Binding-site contacts:
Ligand atom N contacts residue LYS66 of chain 1.P at 3.4 Å (salt-bridge).
Ligand atom N contacts residue TYR7 of chain 1.P at 2.5 Å (h-bond).
Ligand atom CD2 contacts residue THR163 of chain 1.P at 3.3 Å.
Ligand atom CD1 contacts residue THR73 of chain 1.P at 3.5 Å.
Ligand atom CD2 contacts residue TYR159 of chain 1.P at 3.4 Å (hydrophobic).
Ligand atom O contacts residue HIS70 of chain 1.P at 3.3 Å.
Ligand atom CD2 contacts residue TYR99 of chain 1.P at 3.2 Å (hydrophobic).
Ligand atom O contacts residue TRP147 of chain 1.P at 3.5 Å.
Ligand atom N contacts residue TYR99 of chain 1.P at 3.1 Å (h-bond).
Ligand atom N contacts residue ASP77 of chain 1.P at 3.1 Å (salt-bridge).
Ligand atom O contacts residue TYR159 of chain 1.P at 2.3 Å (h-bond).
Ligand atom OG1 contacts residue GOL1 of chain 1.PB at 3.5 Å.
Ligand atom CG2 contacts residue TYR123 of chain 1.P at 3.4 Å (hydrophobic).
Ligand atom CD2 contacts residue LYS66 of chain 1.P at 3.5 Å.
Ligand atom CB contacts residue TRP167 of chain 1.P at 3.5 Å (hydrophobic).
Ligand atom CA contacts residue TYR7 of chain 1.P at 3.5 Å (hydrophobic).
Ligand atom CG1 contacts residue ASP77 of chain 1.P at 3.4 Å.
Ligand atom O contacts residue GOL1 of chain 1.PB at 3.2 Å (h-bond).
Ligand atom CD1 contacts residue MET45 of chain 1.P at 3.2 Å (hydrophobic).
Ligand atom C contacts residue TYR159 of chain 1.P at 3.5 Å (hydrophobic).
Ligand atom CD1 contacts residue ARG97 of chain 1.P at 3.0 Å.
Ligand atom CA contacts residue GOL1 of chain 1.PB at 3.5 Å.
Ligand atom OXT contacts residue LYS146 of chain 1.P at 2.5 Å (salt-bridge).
Ligand atom CE1 contacts residue TRP167 of chain 1.P at 3.2 Å (hydrophobic).
Ligand atom CD1 contacts residue TRP167 of chain 1.P at 3.3 Å (hydrophobic).
Ligand atom O contacts residue THR143 of chain 1.P at 2.7 Å (h-bond).
Ligand atom CG contacts residue TRP167 of chain 1.P at 3.5 Å (hydrophobic).
Ligand atom O contacts residue THR73 of chain 1.P at 3.3 Å (h-bond).
Ligand atom CG contacts residue GLU63 of chain 1.P at 3.5 Å.
Ligand atom CD1 contacts residue GLU63 of chain 1.P at 3.1 Å.
Ligand atom CG2 contacts residue THR143 of chain 1.P at 2.8 Å.
Ligand atom CB contacts residue GLU63 of chain 1.P at 3.5 Å.
Ligand atom O contacts residue TYR84 of chain 1.P at 2.9 Å (h-bond).
Ligand atom O contacts residue TRP147 of chain 1.P at 2.7 Å (h-bond).
Ligand atom N contacts residue TYR171 of chain 1.P at 3.1 Å (h-bond).
Ligand atom CD1 contacts residue LYS66 of chain 1.P at 3.5 Å.
Ligand atom O contacts residue LYS66 of chain 1.P at 3.0 Å (salt-bridge).
Ligand atom N contacts residue GLU63 of chain 1.P at 2.9 Å (salt-bridge).
Ligand atom N contacts residue GOL1 of chain 1.PB at 3.1 Å.
Ligand atom CG contacts residue LYS66 of chain 1.P at 3.5 Å.

A small-molecule ligand and the protein it binds are described below.
Small molecule (SMILES): CC[C@H](C)[C@H](NC(=O)[C@H](CC1=CN=C2CC=CC=C12)NC(=O)[C@H](CCSC)NC(=O)[C@H](CC(C)C)NC(=O)[C@H](CC(C)C)NC(=O)[C@@H](N)Cc1ccc(O)cc1)C(=O)N[C@H](C(=O)N[C@@H](CCC(N)=O)C(=O)N[C@H](C(=O)O)C(C)C)[C@@H](C)O

Sequence of chain 1.P:
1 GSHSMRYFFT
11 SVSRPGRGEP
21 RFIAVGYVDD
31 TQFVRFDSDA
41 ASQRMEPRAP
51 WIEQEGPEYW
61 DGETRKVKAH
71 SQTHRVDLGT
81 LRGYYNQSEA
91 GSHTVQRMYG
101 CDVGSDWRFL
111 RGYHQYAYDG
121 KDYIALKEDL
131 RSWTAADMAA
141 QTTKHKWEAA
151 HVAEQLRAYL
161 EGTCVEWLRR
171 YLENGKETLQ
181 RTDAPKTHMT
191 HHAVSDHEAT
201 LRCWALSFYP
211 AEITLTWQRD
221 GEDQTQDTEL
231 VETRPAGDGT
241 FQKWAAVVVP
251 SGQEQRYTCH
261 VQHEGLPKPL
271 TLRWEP